A small-molecule ligand and the protein it binds are described below.
Small molecule (SMILES): CC(=O)N[C@@H]1[C@@H](O)[C@H](O)[C@@H](CO)O[C@H]1O

Sequence of chain 1.C:
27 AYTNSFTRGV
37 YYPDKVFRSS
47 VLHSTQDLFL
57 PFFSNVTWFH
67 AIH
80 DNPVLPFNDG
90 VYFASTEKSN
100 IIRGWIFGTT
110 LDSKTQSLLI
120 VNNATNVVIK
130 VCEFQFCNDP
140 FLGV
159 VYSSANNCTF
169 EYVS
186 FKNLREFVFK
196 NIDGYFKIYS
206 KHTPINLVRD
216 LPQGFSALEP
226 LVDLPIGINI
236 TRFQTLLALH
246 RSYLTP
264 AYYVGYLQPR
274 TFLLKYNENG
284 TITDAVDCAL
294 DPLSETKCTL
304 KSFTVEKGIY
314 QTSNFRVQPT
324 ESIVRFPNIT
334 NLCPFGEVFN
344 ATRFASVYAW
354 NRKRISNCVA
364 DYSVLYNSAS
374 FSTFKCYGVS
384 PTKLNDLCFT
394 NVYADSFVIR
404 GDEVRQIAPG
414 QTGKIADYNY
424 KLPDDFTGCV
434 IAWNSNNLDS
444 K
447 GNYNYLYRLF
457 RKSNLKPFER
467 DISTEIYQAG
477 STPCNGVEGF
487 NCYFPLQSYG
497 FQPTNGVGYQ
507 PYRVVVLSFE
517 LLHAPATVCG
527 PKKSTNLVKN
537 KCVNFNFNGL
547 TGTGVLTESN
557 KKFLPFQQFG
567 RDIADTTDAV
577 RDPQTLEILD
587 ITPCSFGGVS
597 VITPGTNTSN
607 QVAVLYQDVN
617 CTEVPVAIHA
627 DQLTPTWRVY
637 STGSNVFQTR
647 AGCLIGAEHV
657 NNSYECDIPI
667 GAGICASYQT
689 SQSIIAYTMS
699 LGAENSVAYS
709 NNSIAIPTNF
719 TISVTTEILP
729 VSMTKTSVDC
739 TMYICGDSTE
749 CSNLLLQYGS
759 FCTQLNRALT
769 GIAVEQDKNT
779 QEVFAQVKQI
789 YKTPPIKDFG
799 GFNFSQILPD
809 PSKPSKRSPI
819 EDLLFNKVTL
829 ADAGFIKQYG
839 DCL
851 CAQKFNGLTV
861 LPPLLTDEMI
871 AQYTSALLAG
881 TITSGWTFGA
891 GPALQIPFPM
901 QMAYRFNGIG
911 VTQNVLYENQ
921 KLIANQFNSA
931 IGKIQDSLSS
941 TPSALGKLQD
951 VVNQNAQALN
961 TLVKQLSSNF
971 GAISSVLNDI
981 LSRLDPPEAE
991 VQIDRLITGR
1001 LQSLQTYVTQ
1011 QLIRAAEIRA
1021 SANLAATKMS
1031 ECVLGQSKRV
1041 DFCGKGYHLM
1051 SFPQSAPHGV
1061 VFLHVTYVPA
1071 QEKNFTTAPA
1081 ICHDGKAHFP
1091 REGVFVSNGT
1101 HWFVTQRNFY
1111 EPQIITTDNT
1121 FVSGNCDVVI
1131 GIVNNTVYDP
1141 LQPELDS

Binding-site contacts:
Ligand atom O6 contacts residue LEU922 of chain 1.C at 2.3 Å.
Ligand atom O4 contacts residue LEU922 of chain 1.C at 4.4 Å.
Ligand atom C8 contacts residue THR716 of chain 1.C at 3.9 Å.
Ligand atom O7 contacts residue ASN717 of chain 1.C at 4.4 Å.
Ligand atom C8 contacts residue ASN717 of chain 1.C at 2.2 Å.
Ligand atom C6 contacts residue ASN717 of chain 1.C at 4.0 Å.
Ligand atom C5 contacts residue LEU922 of chain 1.C at 3.8 Å (hydrophobic).
Ligand atom C5 contacts residue ASN717 of chain 1.C at 3.5 Å.
Ligand atom O7 contacts residue THR716 of chain 1.C at 4.4 Å.
Ligand atom N2 contacts residue ASN717 of chain 1.C at 4.1 Å.
Ligand atom O6 contacts residue PHE718 of chain 1.C at 4.3 Å.
Ligand atom C1 contacts residue ASN717 of chain 1.C at 2.8 Å.
Ligand atom O5 contacts residue ASN717 of chain 1.C at 2.3 Å (h-bond).
Ligand atom C7 contacts residue ASN717 of chain 1.C at 3.5 Å.
Ligand atom O6 contacts residue ASN717 of chain 1.C at 3.6 Å (h-bond).
Ligand atom C2 contacts residue ASN717 of chain 1.C at 4.0 Å.
Ligand atom C6 contacts residue LEU922 of chain 1.C at 2.5 Å (hydrophobic).
Ligand atom O6 contacts residue GLN926 of chain 1.C at 4.2 Å.